Sequence of chain 1.B:
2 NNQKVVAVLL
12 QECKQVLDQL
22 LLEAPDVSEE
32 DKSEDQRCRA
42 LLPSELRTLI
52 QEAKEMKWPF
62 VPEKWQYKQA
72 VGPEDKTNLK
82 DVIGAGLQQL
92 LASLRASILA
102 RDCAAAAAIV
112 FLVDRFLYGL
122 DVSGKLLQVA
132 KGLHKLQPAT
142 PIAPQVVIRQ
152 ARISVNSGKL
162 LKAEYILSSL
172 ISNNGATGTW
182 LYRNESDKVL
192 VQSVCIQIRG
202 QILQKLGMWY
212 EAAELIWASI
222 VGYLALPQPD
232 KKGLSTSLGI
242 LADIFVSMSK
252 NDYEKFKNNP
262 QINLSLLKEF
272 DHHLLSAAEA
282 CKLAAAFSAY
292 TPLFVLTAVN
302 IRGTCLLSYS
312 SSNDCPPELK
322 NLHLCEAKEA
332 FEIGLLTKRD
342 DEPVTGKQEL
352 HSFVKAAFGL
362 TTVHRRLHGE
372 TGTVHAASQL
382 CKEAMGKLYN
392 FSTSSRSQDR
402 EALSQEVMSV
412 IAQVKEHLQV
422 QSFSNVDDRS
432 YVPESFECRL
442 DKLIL

The small molecule below binds the protein below.
Small molecule (SMILES): Nc1ncnc2c1ncn2[C@@H]1O[C@H](COP(=O)(O)OP(=O)(O)O[C@@H]2O[C@H]([C@@H](O)CO)[C@@H](O)[C@H](O)[C@@H]2O)[C@@H](O)[C@H]1O

Binding-site contacts:
Ligand atom O21 contacts residue GLN146 of chain 1.B at 3.2 Å.
Ligand atom C07 contacts residue THR237 of chain 1.B at 3.2 Å.
Ligand atom O32 contacts residue TYR224 of chain 1.B at 3.2 Å (h-bond).
Ligand atom C31 contacts residue ASP231 of chain 1.B at 3.5 Å.
Ligand atom O17 contacts residue LYS233 of chain 1.B at 3.0 Å (salt-bridge).
Ligand atom O21 contacts residue ARG153 of chain 1.B at 3.2 Å (salt-bridge).
Ligand atom O23 contacts residue ARG116 of chain 1.B at 2.9 Å (salt-bridge).
Ligand atom O30 contacts residue GLN198 of chain 1.B at 2.4 Å (h-bond).
Ligand atom C29 contacts residue GLN198 of chain 1.B at 3.3 Å.
Ligand atom N03 contacts residue PHE295 of chain 1.B at 3.3 Å.
Ligand atom O17 contacts residue ARG116 of chain 1.B at 3.1 Å.
Ligand atom O40 contacts residue PHE295 of chain 1.B at 3.5 Å.
Ligand atom O19 contacts residue ARG153 of chain 1.B at 3.3 Å (salt-bridge).
Ligand atom O36 contacts residue LYS233 of chain 1.B at 2.9 Å (salt-bridge).
Ligand atom O28 contacts residue THR237 of chain 1.B at 2.9 Å (h-bond).
Ligand atom C33 contacts residue ASP231 of chain 1.B at 3.3 Å.
Ligand atom O23 contacts residue LYS233 of chain 1.B at 3.4 Å (salt-bridge).
Ligand atom N01 contacts residue SER236 of chain 1.B at 2.9 Å (h-bond).
Ligand atom N01 contacts residue PHE295 of chain 1.B at 3.5 Å.
Ligand atom C06 contacts residue PHE295 of chain 1.B at 3.5 Å (hydrophobic).
Ligand atom C02 contacts residue PHE295 of chain 1.B at 3.3 Å (hydrophobic).
Ligand atom N08 contacts residue THR237 of chain 1.B at 3.3 Å (h-bond).
Ligand atom C09 contacts residue PHE295 of chain 1.B at 3.5 Å (hydrophobic).
Ligand atom O34 contacts residue GLN67 of chain 1.B at 2.8 Å (h-bond).
Ligand atom O22 contacts residue ARG116 of chain 1.B at 2.5 Å (salt-bridge).
Ligand atom O34 contacts residue ASP231 of chain 1.B at 2.3 Å (salt-bridge).
Ligand atom O30 contacts residue VAL195 of chain 1.B at 3.4 Å.
Ligand atom C14 contacts residue ARG153 of chain 1.B at 3.5 Å.
Ligand atom C24 contacts residue LYS233 of chain 1.B at 3.5 Å.
Ligand atom N08 contacts residue PHE295 of chain 1.B at 3.3 Å.
Ligand atom O18 contacts residue ARG150 of chain 1.B at 2.7 Å (salt-bridge).
Ligand atom O32 contacts residue GLY234 of chain 1.B at 3.1 Å.
Ligand atom O25 contacts residue LYS233 of chain 1.B at 2.9 Å (salt-bridge).
Ligand atom O22 contacts residue GLN146 of chain 1.B at 3.3 Å (h-bond).
Ligand atom O36 contacts residue GLN67 of chain 1.B at 3.3 Å (h-bond).
Ligand atom O22 contacts residue ARG150 of chain 1.B at 3.0 Å (salt-bridge).
Ligand atom C07 contacts residue PHE295 of chain 1.B at 3.5 Å (hydrophobic).
Ligand atom O28 contacts residue LYS233 of chain 1.B at 3.4 Å.
Ligand atom O30 contacts residue ARG153 of chain 1.B at 3.0 Å (salt-bridge).
Ligand atom O32 contacts residue ASP231 of chain 1.B at 3.0 Å (salt-bridge).